Binding-site contacts:
Ligand atom O7 contacts residue ASN657 of chain 1.A at 3.0 Å (h-bond).
Ligand atom C5 contacts residue ASN657 of chain 1.A at 3.7 Å.
Ligand atom N2 contacts residue ASN657 of chain 1.A at 3.0 Å (h-bond).
Ligand atom C8 contacts residue HIS655 of chain 1.A at 3.6 Å.
Ligand atom C3 contacts residue ASN657 of chain 1.A at 3.8 Å.
Ligand atom C1 contacts residue ASN657 of chain 1.A at 1.5 Å.
Ligand atom C7 contacts residue ASN657 of chain 1.A at 3.2 Å.
Ligand atom C8 contacts residue VAL656 of chain 1.A at 4.4 Å (hydrophobic).
Ligand atom O5 contacts residue ASN657 of chain 1.A at 2.4 Å (h-bond).
Ligand atom C4 contacts residue ASN657 of chain 1.A at 4.3 Å.
Ligand atom C2 contacts residue ASN657 of chain 1.A at 2.5 Å.
Ligand atom C8 contacts residue ASN657 of chain 1.A at 4.3 Å.

Sequence of chain 1.A:
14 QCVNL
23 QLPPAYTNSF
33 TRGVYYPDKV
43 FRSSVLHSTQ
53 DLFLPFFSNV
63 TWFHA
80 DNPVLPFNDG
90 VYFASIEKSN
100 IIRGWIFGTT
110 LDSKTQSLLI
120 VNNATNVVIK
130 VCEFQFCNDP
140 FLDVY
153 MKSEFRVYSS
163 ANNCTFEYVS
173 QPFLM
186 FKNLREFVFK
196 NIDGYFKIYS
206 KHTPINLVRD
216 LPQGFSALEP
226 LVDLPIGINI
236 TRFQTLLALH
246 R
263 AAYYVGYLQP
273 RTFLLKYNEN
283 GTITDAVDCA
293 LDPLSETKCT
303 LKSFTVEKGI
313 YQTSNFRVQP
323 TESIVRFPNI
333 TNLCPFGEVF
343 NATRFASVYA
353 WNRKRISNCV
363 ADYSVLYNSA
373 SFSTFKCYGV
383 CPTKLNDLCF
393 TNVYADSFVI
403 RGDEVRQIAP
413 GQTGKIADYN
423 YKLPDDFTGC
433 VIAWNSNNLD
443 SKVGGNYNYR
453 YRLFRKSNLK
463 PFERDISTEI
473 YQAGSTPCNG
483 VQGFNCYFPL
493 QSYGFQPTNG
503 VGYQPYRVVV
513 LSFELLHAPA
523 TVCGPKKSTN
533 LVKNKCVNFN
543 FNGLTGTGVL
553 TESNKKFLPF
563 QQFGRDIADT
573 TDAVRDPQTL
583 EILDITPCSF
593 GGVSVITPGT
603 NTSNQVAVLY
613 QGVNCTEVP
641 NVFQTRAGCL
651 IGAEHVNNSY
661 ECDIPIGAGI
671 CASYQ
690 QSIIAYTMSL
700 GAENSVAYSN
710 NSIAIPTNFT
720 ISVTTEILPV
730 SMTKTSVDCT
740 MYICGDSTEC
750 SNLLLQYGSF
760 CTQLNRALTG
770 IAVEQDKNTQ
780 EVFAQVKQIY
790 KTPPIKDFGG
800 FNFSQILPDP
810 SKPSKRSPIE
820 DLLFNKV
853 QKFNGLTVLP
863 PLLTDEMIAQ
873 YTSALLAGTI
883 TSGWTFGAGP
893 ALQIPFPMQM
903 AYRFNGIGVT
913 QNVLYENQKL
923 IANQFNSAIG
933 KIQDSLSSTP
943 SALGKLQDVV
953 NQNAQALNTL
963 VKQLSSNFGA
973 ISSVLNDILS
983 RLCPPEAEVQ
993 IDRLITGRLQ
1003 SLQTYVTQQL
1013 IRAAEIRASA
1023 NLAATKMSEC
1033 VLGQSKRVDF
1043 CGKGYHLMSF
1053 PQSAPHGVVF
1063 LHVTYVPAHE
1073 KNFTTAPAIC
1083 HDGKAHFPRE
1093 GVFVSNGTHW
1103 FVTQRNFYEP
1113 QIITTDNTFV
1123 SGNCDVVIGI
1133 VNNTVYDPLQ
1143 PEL

A protein and the small-molecule ligand that binds it are described below.
Small molecule (SMILES): CC(=O)N[C@@H]1[C@@H](O)[C@H](O)[C@@H](CO)O[C@H]1O